This small molecule binds to this protein.
Small molecule (SMILES): O=C(O)c1c[nH]c(-c2ccccc2)n1

Sequence of chain 1.B:
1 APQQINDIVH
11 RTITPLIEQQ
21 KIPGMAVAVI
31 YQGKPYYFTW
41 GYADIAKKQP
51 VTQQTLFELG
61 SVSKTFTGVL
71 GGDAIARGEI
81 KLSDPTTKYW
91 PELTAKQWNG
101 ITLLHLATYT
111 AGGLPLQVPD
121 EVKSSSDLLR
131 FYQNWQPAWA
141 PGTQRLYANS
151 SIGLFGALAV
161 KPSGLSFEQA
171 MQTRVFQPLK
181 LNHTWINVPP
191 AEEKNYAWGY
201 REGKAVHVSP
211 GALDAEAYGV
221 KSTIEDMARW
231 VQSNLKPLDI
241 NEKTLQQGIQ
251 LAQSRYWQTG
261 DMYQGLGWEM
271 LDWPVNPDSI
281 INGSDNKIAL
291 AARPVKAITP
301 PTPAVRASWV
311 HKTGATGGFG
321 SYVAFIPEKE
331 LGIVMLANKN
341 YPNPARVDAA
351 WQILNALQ

Binding-site contacts:
Ligand atom C3 contacts residue TYR218 of chain 1.B at 4.1 Å (hydrophobic).
Ligand atom C4 contacts residue VAL208 of chain 1.B at 4.0 Å (hydrophobic).
Ligand atom C10 contacts residue SER61 of chain 1.B at 3.8 Å.
Ligand atom C7 contacts residue GLN117 of chain 1.B at 3.5 Å.
Ligand atom O14 contacts residue PO41 of chain 1.I at 3.1 Å (h-bond).
Ligand atom O13 contacts residue TYR147 of chain 1.B at 3.1 Å.
Ligand atom C1 contacts residue GLN117 of chain 1.B at 3.0 Å.
Ligand atom C9 contacts residue LYS64 of chain 1.B at 4.1 Å.
Ligand atom C9 contacts residue SER61 of chain 1.B at 2.7 Å.
Ligand atom O13 contacts residue SER61 of chain 1.B at 3.5 Å (h-bond).
Ligand atom C5 contacts residue THR316 of chain 1.B at 4.0 Å.
Ligand atom C10 contacts residue GLN117 of chain 1.B at 3.9 Å.
Ligand atom C6 contacts residue DMS1 of chain 1.Q at 3.7 Å.
Ligand atom C5 contacts residue ALA315 of chain 1.B at 4.0 Å (hydrophobic).
Ligand atom N8 contacts residue TYR218 of chain 1.B at 3.8 Å.
Ligand atom C3 contacts residue DMS1 of chain 1.Q at 2.6 Å.
Ligand atom C10 contacts residue PO41 of chain 1.I at 3.6 Å.
Ligand atom C6 contacts residue GLN117 of chain 1.B at 3.8 Å.
Ligand atom C2 contacts residue DMS1 of chain 1.Q at 2.4 Å.
Ligand atom N8 contacts residue ALA315 of chain 1.B at 3.7 Å.
Ligand atom O13 contacts residue PO41 of chain 1.I at 2.0 Å (h-bond).
Ligand atom C1 contacts residue DMS1 of chain 1.Q at 3.1 Å.
Ligand atom C9 contacts residue PO41 of chain 1.I at 3.5 Å.
Ligand atom N8 contacts residue SER61 of chain 1.B at 3.6 Å.
Ligand atom C5 contacts residue DMS1 of chain 1.Q at 3.7 Å.
Ligand atom N8 contacts residue ASN149 of chain 1.B at 3.6 Å.
Ligand atom C9 contacts residue ASN149 of chain 1.B at 3.8 Å.
Ligand atom C7 contacts residue ASN149 of chain 1.B at 3.8 Å.
Ligand atom C10 contacts residue ASN149 of chain 1.B at 4.1 Å.
Ligand atom C4 contacts residue TYR218 of chain 1.B at 4.2 Å (hydrophobic).
Ligand atom C12 contacts residue PO41 of chain 1.I at 3.0 Å.
Ligand atom C2 contacts residue GLN117 of chain 1.B at 3.7 Å.
Ligand atom C1 contacts residue ASN149 of chain 1.B at 4.1 Å.
Ligand atom C12 contacts residue SER61 of chain 1.B at 4.1 Å.
Ligand atom N11 contacts residue GLN117 of chain 1.B at 3.1 Å (h-bond).
Ligand atom C9 contacts residue ALA315 of chain 1.B at 4.0 Å (hydrophobic).
Ligand atom N11 contacts residue ASN149 of chain 1.B at 4.1 Å.
Ligand atom C12 contacts residue TYR147 of chain 1.B at 4.2 Å (hydrophobic).
Ligand atom C2 contacts residue TYR218 of chain 1.B at 4.0 Å (hydrophobic).
Ligand atom C4 contacts residue DMS1 of chain 1.Q at 3.2 Å.